A small-molecule ligand and the protein it binds are described below.
Small molecule (SMILES): CO[P](=O)(O)O[C@H]1[C@@H](O)[C@H](n2ccc(=O)[nH]c2=O)O[C@@H]1COP(=O)(O)O

Sequence of chain 5.A:
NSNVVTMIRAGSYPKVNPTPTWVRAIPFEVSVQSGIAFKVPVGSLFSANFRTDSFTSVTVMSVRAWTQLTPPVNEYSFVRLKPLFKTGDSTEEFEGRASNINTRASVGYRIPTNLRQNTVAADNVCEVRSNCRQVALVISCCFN

Binding-site contacts:
Ligand atom C6 contacts residue ARG125 of chain 5.A at 3.5 Å.
Ligand atom C5' contacts residue SER77 of chain 5.A at 4.4 Å.
Ligand atom P contacts residue ARG131 of chain 5.A at 3.5 Å.
Ligand atom OP3 contacts residue ARG125 of chain 5.A at 2.8 Å.
Ligand atom O5' contacts residue ARG125 of chain 5.A at 3.0 Å (salt-bridge).
Ligand atom O4 contacts residue ARG125 of chain 5.A at 3.8 Å.
Ligand atom OP1 contacts residue ARG125 of chain 5.A at 2.9 Å (salt-bridge).
Ligand atom O2 contacts residue ARG125 of chain 5.A at 3.9 Å.
Ligand atom C5' contacts residue MET76 of chain 5.A at 4.3 Å (hydrophobic).
Ligand atom O5' contacts residue ARG131 of chain 5.A at 2.6 Å (salt-bridge).
Ligand atom C4' contacts residue ARG125 of chain 5.A at 4.4 Å.
Ligand atom C5' contacts residue ARG125 of chain 5.A at 4.1 Å.
Ligand atom OP1 contacts residue ARG131 of chain 5.A at 3.4 Å (salt-bridge).
Ligand atom C3' contacts residue ARG125 of chain 5.A at 3.3 Å.
Ligand atom C5 contacts residue ARG125 of chain 5.A at 3.5 Å.
Ligand atom N1 contacts residue ARG125 of chain 5.A at 3.7 Å.
Ligand atom C4 contacts residue ARG125 of chain 5.A at 3.5 Å.
Ligand atom C5' contacts residue ARG131 of chain 5.A at 3.2 Å.
Ligand atom O3' contacts residue ARG125 of chain 5.A at 4.0 Å.
Ligand atom OP2 contacts residue SER77 of chain 5.A at 4.1 Å.
Ligand atom C1' contacts residue ARG125 of chain 5.A at 4.2 Å.
Ligand atom P contacts residue ARG125 of chain 5.A at 3.7 Å.
Ligand atom N3 contacts residue ARG125 of chain 5.A at 3.6 Å (salt-bridge).
Ligand atom C2' contacts residue ARG125 of chain 5.A at 3.6 Å.
Ligand atom OP2 contacts residue ARG131 of chain 5.A at 3.7 Å.
Ligand atom C2 contacts residue ARG125 of chain 5.A at 3.8 Å.